The small molecule below binds the protein below.
Small molecule (SMILES): C=C(C)[C@]12C[C@@H](C)[C@@]34O[C@](Cc5ccccc5)(O[C@@H]1[C@@H]3C=C(COC(=O)Cc1ccc(O)c(OC)c1)C[C@]1(O)C(=O)C(C)=C[C@@H]41)O2

Sequence of chain 1.C:
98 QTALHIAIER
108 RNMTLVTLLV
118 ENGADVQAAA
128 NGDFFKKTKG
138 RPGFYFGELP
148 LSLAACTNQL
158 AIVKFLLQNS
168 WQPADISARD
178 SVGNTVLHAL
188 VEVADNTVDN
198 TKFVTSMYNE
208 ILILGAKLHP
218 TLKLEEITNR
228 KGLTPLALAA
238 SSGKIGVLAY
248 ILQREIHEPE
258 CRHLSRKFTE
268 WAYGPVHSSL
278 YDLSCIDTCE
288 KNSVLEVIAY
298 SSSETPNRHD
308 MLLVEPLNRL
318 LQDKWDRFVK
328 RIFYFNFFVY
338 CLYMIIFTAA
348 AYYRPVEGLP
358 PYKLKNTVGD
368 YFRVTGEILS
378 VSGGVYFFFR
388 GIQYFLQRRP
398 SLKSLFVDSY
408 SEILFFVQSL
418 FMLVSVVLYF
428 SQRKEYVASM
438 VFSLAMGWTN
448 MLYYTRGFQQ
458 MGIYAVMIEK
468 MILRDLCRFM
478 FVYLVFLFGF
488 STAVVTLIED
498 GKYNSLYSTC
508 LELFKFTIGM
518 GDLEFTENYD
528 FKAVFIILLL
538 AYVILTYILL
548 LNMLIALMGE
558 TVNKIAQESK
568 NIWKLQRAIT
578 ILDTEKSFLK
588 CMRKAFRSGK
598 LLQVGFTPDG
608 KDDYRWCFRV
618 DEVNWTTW

Binding-site contacts:
Ligand atom CAZ contacts residue MET443 of chain 1.D at 3.9 Å (hydrophobic).
Ligand atom OAI contacts residue SER408 of chain 1.D at 3.7 Å.
Ligand atom OAE contacts residue PHE487 of chain 1.C at 3.8 Å.
Ligand atom CBJ contacts residue LEU473 of chain 1.D at 3.8 Å (hydrophobic).
Ligand atom CAP contacts residue LEU411 of chain 1.D at 3.2 Å (hydrophobic).
Ligand atom CAZ contacts residue THR446 of chain 1.D at 3.8 Å.
Ligand atom CAL contacts residue TYR407 of chain 1.D at 3.9 Å (hydrophobic).
Ligand atom CBI contacts residue ALA538 of chain 1.C at 3.9 Å (hydrophobic).
Ligand atom CBC contacts residue ILE469 of chain 1.D at 3.4 Å (hydrophobic).
Ligand atom CBT contacts residue SER408 of chain 1.D at 3.5 Å.
Ligand atom OAH contacts residue SER408 of chain 1.D at 3.0 Å.
Ligand atom CAU contacts residue THR446 of chain 1.D at 3.7 Å.
Ligand atom CBO contacts residue LEU411 of chain 1.D at 3.5 Å (hydrophobic).
Ligand atom OAD contacts residue MET443 of chain 1.D at 3.5 Å.
Ligand atom CAU contacts residue LEU542 of chain 1.C at 3.9 Å (hydrophobic).
Ligand atom CBT contacts residue ASN447 of chain 1.D at 3.1 Å.
Ligand atom OAG contacts residue TYR407 of chain 1.D at 2.9 Å (h-bond).
Ligand atom OAH contacts residue TYR450 of chain 1.D at 3.5 Å.
Ligand atom OAF contacts residue PHE483 of chain 1.C at 3.6 Å.
Ligand atom CBL contacts residue LEU542 of chain 1.C at 3.7 Å (hydrophobic).
Ligand atom CBM contacts residue LEU449 of chain 1.D at 3.8 Å (hydrophobic).
Ligand atom CBM contacts residue THR446 of chain 1.D at 3.4 Å.
Ligand atom CBJ contacts residue LEU542 of chain 1.C at 3.7 Å (hydrophobic).
Ligand atom CBT contacts residue PHE412 of chain 1.D at 3.9 Å (hydrophobic).
Ligand atom OAE contacts residue ALA442 of chain 1.D at 3.8 Å.
Ligand atom CBT contacts residue TYR450 of chain 1.D at 3.9 Å (hydrophobic).
Ligand atom CBT contacts residue LEU411 of chain 1.D at 3.7 Å (hydrophobic).
Ligand atom OAI contacts residue ARG453 of chain 1.D at 3.6 Å.
Ligand atom OAG contacts residue LEU411 of chain 1.D at 3.5 Å.
Ligand atom CAN contacts residue MET443 of chain 1.D at 3.9 Å (hydrophobic).
Ligand atom OAD contacts residue THR446 of chain 1.D at 3.9 Å.
Ligand atom CAM contacts residue LEU411 of chain 1.D at 3.9 Å (hydrophobic).
Ligand atom CAK contacts residue LEU411 of chain 1.D at 3.8 Å (hydrophobic).
Ligand atom CBF contacts residue ALA442 of chain 1.D at 3.8 Å (hydrophobic).
Ligand atom CBL contacts residue ILE541 of chain 1.C at 3.9 Å (hydrophobic).
Ligand atom CBR contacts residue ALA462 of chain 1.D at 3.8 Å (hydrophobic).
Ligand atom CBC contacts residue LEU542 of chain 1.C at 3.9 Å (hydrophobic).
Ligand atom CAV contacts residue LEU411 of chain 1.D at 3.9 Å (hydrophobic).
Ligand atom OAE contacts residue MET443 of chain 1.D at 3.7 Å.
Ligand atom OAE contacts residue THR446 of chain 1.D at 3.0 Å (h-bond).

Sequence of chain 1.D:
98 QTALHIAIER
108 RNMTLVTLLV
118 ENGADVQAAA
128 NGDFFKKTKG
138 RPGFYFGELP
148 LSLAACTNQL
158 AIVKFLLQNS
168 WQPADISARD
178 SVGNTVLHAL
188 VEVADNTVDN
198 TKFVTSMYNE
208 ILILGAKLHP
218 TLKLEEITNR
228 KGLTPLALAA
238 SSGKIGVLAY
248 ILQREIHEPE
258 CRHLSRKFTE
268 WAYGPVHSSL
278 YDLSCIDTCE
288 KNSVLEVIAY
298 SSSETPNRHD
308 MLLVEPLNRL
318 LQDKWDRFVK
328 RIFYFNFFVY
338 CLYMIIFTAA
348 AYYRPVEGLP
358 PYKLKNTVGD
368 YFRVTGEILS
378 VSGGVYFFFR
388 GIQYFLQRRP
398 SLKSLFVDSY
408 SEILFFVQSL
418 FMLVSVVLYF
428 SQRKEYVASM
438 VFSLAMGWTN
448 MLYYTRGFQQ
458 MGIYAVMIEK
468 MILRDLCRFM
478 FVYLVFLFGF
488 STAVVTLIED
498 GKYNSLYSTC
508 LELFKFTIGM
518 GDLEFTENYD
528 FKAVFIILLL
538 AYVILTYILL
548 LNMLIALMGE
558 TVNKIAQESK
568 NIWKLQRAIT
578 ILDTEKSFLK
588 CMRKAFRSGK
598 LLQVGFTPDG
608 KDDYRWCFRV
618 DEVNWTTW